Sequence of chain 1.B:
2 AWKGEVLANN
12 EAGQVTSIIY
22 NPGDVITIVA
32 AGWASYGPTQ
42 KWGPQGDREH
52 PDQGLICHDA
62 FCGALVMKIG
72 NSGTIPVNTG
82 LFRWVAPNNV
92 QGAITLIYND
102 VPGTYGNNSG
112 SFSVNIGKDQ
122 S

Binding-site contacts:
Ligand atom C5 contacts residue TYR37 of chain 1.B at 4.2 Å (hydrophobic).
Ligand atom C4 contacts residue ASP101 of chain 1.B at 3.6 Å.
Ligand atom C3 contacts residue THR105 of chain 1.B at 4.0 Å.
Ligand atom C1A contacts residue HIS51 of chain 1.B at 3.4 Å.
Ligand atom O2 contacts residue TYR37 of chain 1.B at 4.1 Å.
Ligand atom C2 contacts residue ASN108 of chain 1.B at 3.8 Å.
Ligand atom C6 contacts residue GLN54 of chain 1.B at 3.6 Å.
Ligand atom O5 contacts residue TYR37 of chain 1.B at 3.6 Å.
Ligand atom S1 contacts residue TYR37 of chain 1.B at 3.7 Å.
Ligand atom C4 contacts residue TYR37 of chain 1.B at 4.1 Å (hydrophobic).
Ligand atom O4 contacts residue CA1 of chain 1.E at 2.5 Å.
Ligand atom O3 contacts residue CA1 of chain 1.E at 2.5 Å.
Ligand atom O3 contacts residue THR105 of chain 1.B at 3.4 Å (h-bond).
Ligand atom O6 contacts residue VAL102 of chain 1.B at 4.0 Å.
Ligand atom O5 contacts residue HIS51 of chain 1.B at 3.3 Å (h-bond).
Ligand atom O4 contacts residue THR105 of chain 1.B at 3.2 Å (h-bond).
Ligand atom O6 contacts residue HIS51 of chain 1.B at 2.8 Å (h-bond).
Ligand atom C2A contacts residue GLN54 of chain 1.B at 3.9 Å.
Ligand atom C2A contacts residue HIS51 of chain 1.B at 3.5 Å.
Ligand atom O4 contacts residue ASP101 of chain 1.B at 2.6 Å (salt-bridge).
Ligand atom C5 contacts residue HIS51 of chain 1.B at 4.0 Å.
Ligand atom C6 contacts residue VAL102 of chain 1.B at 3.8 Å (hydrophobic).
Ligand atom C3 contacts residue CA1 of chain 1.E at 3.4 Å.
Ligand atom O3 contacts residue TYR37 of chain 1.B at 3.4 Å (h-bond).
Ligand atom C5 contacts residue GLN54 of chain 1.B at 3.9 Å.
Ligand atom C1 contacts residue TYR37 of chain 1.B at 4.1 Å (hydrophobic).
Ligand atom C4 contacts residue CA1 of chain 1.E at 3.4 Å.
Ligand atom C6 contacts residue HIS51 of chain 1.B at 3.6 Å.
Ligand atom C4 contacts residue THR105 of chain 1.B at 3.4 Å.
Ligand atom C5 contacts residue ASP101 of chain 1.B at 4.0 Å.
Ligand atom C3 contacts residue TYR37 of chain 1.B at 3.9 Å (hydrophobic).
Ligand atom C2 contacts residue TYR37 of chain 1.B at 3.5 Å (hydrophobic).
Ligand atom O2 contacts residue ASN108 of chain 1.B at 3.1 Å (h-bond).
Ligand atom O5 contacts residue GLN54 of chain 1.B at 4.0 Å.
Ligand atom O6 contacts residue GLN54 of chain 1.B at 2.6 Å (h-bond).
Ligand atom O4 contacts residue TYR37 of chain 1.B at 3.1 Å (h-bond).
Ligand atom C2 contacts residue CA1 of chain 1.E at 4.0 Å.
Ligand atom C3 contacts residue ASN108 of chain 1.B at 4.0 Å.
Ligand atom C6 contacts residue ASP101 of chain 1.B at 3.4 Å.
Ligand atom O3 contacts residue ASN108 of chain 1.B at 3.0 Å (h-bond).

The protein below binds the small molecule below.
Small molecule (SMILES): O=C(O)CCS[C@@H]1O[C@H](CO)[C@H](O)[C@H](O)[C@H]1O